Sequence of chain 1.A:
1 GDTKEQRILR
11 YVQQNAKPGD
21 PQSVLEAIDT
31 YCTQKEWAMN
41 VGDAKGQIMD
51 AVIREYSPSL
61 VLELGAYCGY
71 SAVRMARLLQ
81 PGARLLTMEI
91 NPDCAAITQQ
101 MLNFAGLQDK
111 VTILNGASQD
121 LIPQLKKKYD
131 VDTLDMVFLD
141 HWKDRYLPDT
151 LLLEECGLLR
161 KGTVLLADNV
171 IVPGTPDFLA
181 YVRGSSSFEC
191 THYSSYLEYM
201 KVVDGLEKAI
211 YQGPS

The protein below binds the small molecule below.
Small molecule (SMILES): Cc1nc(C)c(-c2cc(C(C)(C)c3ccccc3)n[nH]2)s1

Binding-site contacts:
Ligand atom C12 contacts residue HIS141 of chain 1.A at 3.7 Å.
Ligand atom C15 contacts residue ILE90 of chain 1.A at 3.8 Å (hydrophobic).
Ligand atom C01 contacts residue TRP142 of chain 1.A at 3.7 Å (hydrophobic).
Ligand atom C11 contacts residue HIS141 of chain 1.A at 3.7 Å.
Ligand atom N10 contacts residue GLY65 of chain 1.A at 3.5 Å.
Ligand atom C21 contacts residue ASP140 of chain 1.A at 3.9 Å.
Ligand atom C06 contacts residue TRP142 of chain 1.A at 3.5 Å (hydrophobic).
Ligand atom C14 contacts residue ILE90 of chain 1.A at 4.0 Å (hydrophobic).
Ligand atom N09 contacts residue GLY65 of chain 1.A at 3.6 Å.
Ligand atom C16 contacts residue GLY116 of chain 1.A at 3.6 Å.
Ligand atom N10 contacts residue GLU89 of chain 1.A at 2.7 Å (salt-bridge).
Ligand atom C20 contacts residue TYR67 of chain 1.A at 3.8 Å (hydrophobic).
Ligand atom C11 contacts residue ILE90 of chain 1.A at 3.9 Å (hydrophobic).
Ligand atom C18 contacts residue HIS141 of chain 1.A at 3.7 Å.
Ligand atom C12 contacts residue ILE90 of chain 1.A at 3.4 Å (hydrophobic).
Ligand atom N10 contacts residue ILE90 of chain 1.A at 3.8 Å.
Ligand atom C19 contacts residue ARG145 of chain 1.A at 3.4 Å.
Ligand atom C14 contacts residue SER118 of chain 1.A at 3.8 Å.
Ligand atom C02 contacts residue GLU89 of chain 1.A at 3.9 Å.
Ligand atom N13 contacts residue HIS141 of chain 1.A at 4.0 Å.
Ligand atom S17 contacts residue TRP142 of chain 1.A at 3.4 Å.
Ligand atom C19 contacts residue TRP142 of chain 1.A at 3.7 Å (hydrophobic).
Ligand atom C08 contacts residue TRP142 of chain 1.A at 3.9 Å (hydrophobic).
Ligand atom C20 contacts residue GLU89 of chain 1.A at 3.6 Å.
Ligand atom C07 contacts residue TRP142 of chain 1.A at 3.8 Å (hydrophobic).
Ligand atom C16 contacts residue ILE90 of chain 1.A at 3.7 Å (hydrophobic).
Ligand atom C19 contacts residue SER118 of chain 1.A at 3.6 Å.
Ligand atom C15 contacts residue SER118 of chain 1.A at 3.9 Å.
Ligand atom N13 contacts residue ALA117 of chain 1.A at 3.6 Å.
Ligand atom C16 contacts residue GLU89 of chain 1.A at 3.9 Å.
Ligand atom C04 contacts residue TRP142 of chain 1.A at 3.3 Å (hydrophobic).
Ligand atom N09 contacts residue ILE90 of chain 1.A at 3.1 Å (h-bond).
Ligand atom C05 contacts residue TRP142 of chain 1.A at 3.3 Å (hydrophobic).
Ligand atom N13 contacts residue SER118 of chain 1.A at 2.9 Å (h-bond).
Ligand atom C18 contacts residue ILE90 of chain 1.A at 3.6 Å (hydrophobic).
Ligand atom C16 contacts residue MET88 of chain 1.A at 3.5 Å (hydrophobic).
Ligand atom C19 contacts residue GLN119 of chain 1.A at 3.5 Å.
Ligand atom N09 contacts residue GLU89 of chain 1.A at 3.4 Å (salt-bridge).
Ligand atom C11 contacts residue TRP142 of chain 1.A at 3.7 Å (hydrophobic).
Ligand atom C08 contacts residue ILE90 of chain 1.A at 3.9 Å (hydrophobic).